Sequence of chain 2.B:
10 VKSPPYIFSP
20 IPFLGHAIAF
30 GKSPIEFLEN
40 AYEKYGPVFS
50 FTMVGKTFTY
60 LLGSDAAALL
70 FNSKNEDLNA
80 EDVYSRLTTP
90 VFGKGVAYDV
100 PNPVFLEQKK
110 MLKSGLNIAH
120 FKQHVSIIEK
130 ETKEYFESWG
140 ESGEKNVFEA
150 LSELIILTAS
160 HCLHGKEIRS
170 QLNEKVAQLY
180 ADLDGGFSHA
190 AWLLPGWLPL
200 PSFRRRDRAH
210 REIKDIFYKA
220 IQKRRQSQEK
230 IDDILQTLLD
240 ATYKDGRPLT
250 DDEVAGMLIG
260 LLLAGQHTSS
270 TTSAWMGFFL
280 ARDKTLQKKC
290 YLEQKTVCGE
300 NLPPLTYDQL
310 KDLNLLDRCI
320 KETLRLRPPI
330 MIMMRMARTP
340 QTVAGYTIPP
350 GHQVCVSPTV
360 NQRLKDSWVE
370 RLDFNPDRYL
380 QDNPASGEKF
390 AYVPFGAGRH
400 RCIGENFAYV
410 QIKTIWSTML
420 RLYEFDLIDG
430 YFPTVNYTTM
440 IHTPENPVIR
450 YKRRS

Sequence of chain 1.A:
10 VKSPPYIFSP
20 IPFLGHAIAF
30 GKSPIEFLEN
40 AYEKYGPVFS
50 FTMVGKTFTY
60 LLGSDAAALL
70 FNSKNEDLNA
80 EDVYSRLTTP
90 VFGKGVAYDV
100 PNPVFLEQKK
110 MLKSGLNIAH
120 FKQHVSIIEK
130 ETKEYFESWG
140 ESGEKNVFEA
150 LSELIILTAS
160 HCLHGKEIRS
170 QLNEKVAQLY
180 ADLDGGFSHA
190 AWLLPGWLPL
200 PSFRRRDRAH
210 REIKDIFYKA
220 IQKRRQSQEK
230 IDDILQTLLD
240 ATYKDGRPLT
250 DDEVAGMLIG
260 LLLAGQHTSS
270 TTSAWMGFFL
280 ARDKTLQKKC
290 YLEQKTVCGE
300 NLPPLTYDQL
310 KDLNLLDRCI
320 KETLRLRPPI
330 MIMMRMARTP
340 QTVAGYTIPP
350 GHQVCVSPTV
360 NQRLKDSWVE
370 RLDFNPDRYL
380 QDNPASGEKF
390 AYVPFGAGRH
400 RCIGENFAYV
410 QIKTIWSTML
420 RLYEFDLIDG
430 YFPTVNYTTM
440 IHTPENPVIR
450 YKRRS

Binding-site contacts:
Ligand atom O2 contacts residue PRO13 of chain 2.B at 3.5 Å (h-bond).
Ligand atom C2 contacts residue GLY350 of chain 1.A at 3.5 Å.
Ligand atom O3 contacts residue ILE16 of chain 2.B at 4.0 Å.
Ligand atom C3 contacts residue TYR15 of chain 2.B at 3.9 Å (hydrophobic).
Ligand atom O4 contacts residue TYR15 of chain 2.B at 4.2 Å.
Ligand atom O3 contacts residue TYR15 of chain 2.B at 3.1 Å (h-bond).
Ligand atom O3 contacts residue TYR44 of chain 2.B at 2.7 Å (h-bond).
Ligand atom C3 contacts residue SER18 of chain 2.B at 4.3 Å.
Ligand atom O2 contacts residue PHE17 of chain 2.B at 3.7 Å.
Ligand atom C6 contacts residue ASP81 of chain 1.A at 3.6 Å.
Ligand atom O5 contacts residue ALA336 of chain 1.A at 3.8 Å.
Ligand atom C5 contacts residue PHE17 of chain 2.B at 3.9 Å (hydrophobic).
Ligand atom O3 contacts residue PHE17 of chain 2.B at 4.3 Å.
Ligand atom C1 contacts residue GLY350 of chain 1.A at 4.2 Å.
Ligand atom O5 contacts residue MET335 of chain 1.A at 4.0 Å.
Ligand atom O4 contacts residue PHE17 of chain 2.B at 3.5 Å.
Ligand atom O2 contacts residue TYR44 of chain 2.B at 3.4 Å.
Ligand atom C3 contacts residue PHE17 of chain 2.B at 4.0 Å (hydrophobic).
Ligand atom C3 contacts residue GLY350 of chain 1.A at 4.3 Å.
Ligand atom O3 contacts residue PRO349 of chain 1.A at 4.0 Å.
Ligand atom O2 contacts residue SER18 of chain 2.B at 2.9 Å (h-bond).
Ligand atom C3 contacts residue TYR44 of chain 2.B at 3.6 Å (hydrophobic).
Ligand atom C2 contacts residue TYR44 of chain 2.B at 3.4 Å (hydrophobic).
Ligand atom C2 contacts residue SER18 of chain 2.B at 4.0 Å.
Ligand atom O2 contacts residue PRO14 of chain 2.B at 4.1 Å.
Ligand atom C1 contacts residue ALA336 of chain 1.A at 4.0 Å (hydrophobic).
Ligand atom O3 contacts residue SER18 of chain 2.B at 4.1 Å.
Ligand atom O6 contacts residue ARG337 of chain 1.A at 3.2 Å.
Ligand atom C4 contacts residue PHE17 of chain 2.B at 4.1 Å (hydrophobic).
Ligand atom O3 contacts residue PRO14 of chain 2.B at 3.4 Å.
Ligand atom O3 contacts residue GLY350 of chain 1.A at 4.0 Å.
Ligand atom C6 contacts residue ARG337 of chain 1.A at 4.0 Å.
Ligand atom C4 contacts residue MET335 of chain 1.A at 4.1 Å (hydrophobic).
Ligand atom O3 contacts residue PRO19 of chain 2.B at 3.8 Å.
Ligand atom C6 contacts residue PHE17 of chain 2.B at 4.3 Å (hydrophobic).
Ligand atom O2 contacts residue GLY350 of chain 1.A at 4.2 Å.
Ligand atom C4 contacts residue ARG337 of chain 1.A at 3.9 Å.
Ligand atom O2 contacts residue TYR15 of chain 2.B at 3.6 Å.
Ligand atom O6 contacts residue ASP81 of chain 1.A at 3.3 Å (salt-bridge).
Ligand atom C6 contacts residue MET335 of chain 1.A at 3.9 Å (hydrophobic).

The small molecule below binds the protein below.
Small molecule (SMILES): OC[C@H]1O[C@@H]2O[C@H]3[C@H](O)[C@@H](O)[C@@H](O[C@H]4[C@H](O)[C@@H](O)[C@@H](O[C@H]5[C@H](O)[C@@H](O)[C@@H](O[C@H]6[C@H](O)[C@@H](O)[C@@H](O[C@H]7[C@H](O)[C@@H](O)[C@@H](O[C@H]8[C@H](O)[C@@H](O)[C@@H](O[C@H]1[C@H](O)[C@H]2O)O[C@@H]8CO)O[C@@H]7CO)O[C@@H]6CO)O[C@@H]5CO)O[C@@H]4CO)O[C@@H]3CO